Sequence of chain 3.A:
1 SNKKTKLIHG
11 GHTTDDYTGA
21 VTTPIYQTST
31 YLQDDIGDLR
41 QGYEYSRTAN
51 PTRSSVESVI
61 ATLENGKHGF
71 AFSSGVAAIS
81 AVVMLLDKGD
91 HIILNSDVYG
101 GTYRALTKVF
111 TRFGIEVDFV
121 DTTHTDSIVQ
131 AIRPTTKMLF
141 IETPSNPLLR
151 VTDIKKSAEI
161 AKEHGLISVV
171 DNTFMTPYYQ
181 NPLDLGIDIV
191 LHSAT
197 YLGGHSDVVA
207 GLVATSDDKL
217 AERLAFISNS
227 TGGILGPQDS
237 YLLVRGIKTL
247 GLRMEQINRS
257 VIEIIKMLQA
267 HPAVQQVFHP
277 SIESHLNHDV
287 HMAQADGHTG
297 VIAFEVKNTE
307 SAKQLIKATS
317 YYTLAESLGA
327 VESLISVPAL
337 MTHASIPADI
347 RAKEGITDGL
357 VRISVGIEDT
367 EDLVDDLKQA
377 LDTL

This protein binds this small molecule.
Small molecule (SMILES): Cc1oc(Cn2ccc3ccc(Br)cc32)cc1C(=O)O

Binding-site contacts:
Ligand atom O18 contacts residue TYR103 of chain 3.A at 4.4 Å.
Ligand atom C16 contacts residue HIS339 of chain 3.A at 3.7 Å.
Ligand atom C16 contacts residue GLY100 of chain 3.A at 3.7 Å.
Ligand atom C6 contacts residue ILE342 of chain 3.A at 3.6 Å (hydrophobic).
Ligand atom C9 contacts residue ILE342 of chain 3.A at 4.3 Å (hydrophobic).
Ligand atom C5 contacts residue GLU350 of chain 3.A at 3.9 Å.
Ligand atom C10 contacts residue TYR103 of chain 3.A at 3.9 Å (hydrophobic).
Ligand atom C13 contacts residue GLY100 of chain 3.A at 3.9 Å.
Ligand atom C5 contacts residue ILE346 of chain 3.A at 3.6 Å (hydrophobic).
Ligand atom O15 contacts residue ILE342 of chain 3.A at 4.3 Å.
Ligand atom C4 contacts residue ILE346 of chain 3.A at 4.0 Å (hydrophobic).
Ligand atom O19 contacts residue THR338 of chain 3.A at 4.2 Å.
Ligand atom C12 contacts residue GLY100 of chain 3.A at 4.3 Å.
Ligand atom C17 contacts residue ARG104 of chain 3.A at 4.2 Å.
Ligand atom BR contacts residue ILE342 of chain 3.A at 4.1 Å.
Ligand atom BR contacts residue ILE352 of chain 3.A at 3.9 Å.
Ligand atom C5 contacts residue ILE342 of chain 3.A at 3.5 Å (hydrophobic).
Ligand atom C14 contacts residue THR338 of chain 3.A at 4.2 Å.
Ligand atom C11 contacts residue TYR103 of chain 3.A at 4.2 Å (hydrophobic).
Ligand atom C6 contacts residue GLU350 of chain 3.A at 4.0 Å.
Ligand atom C14 contacts residue GLY100 of chain 3.A at 3.4 Å.
Ligand atom C3 contacts residue TYR103 of chain 3.A at 3.6 Å (hydrophobic).
Ligand atom C12 contacts residue TYR103 of chain 3.A at 3.4 Å (hydrophobic).
Ligand atom BR contacts residue HIS339 of chain 3.A at 4.0 Å.
Ligand atom O15 contacts residue HIS339 of chain 3.A at 3.8 Å.
Ligand atom C14 contacts residue ILE342 of chain 3.A at 4.3 Å (hydrophobic).
Ligand atom C13 contacts residue ILE342 of chain 3.A at 4.4 Å (hydrophobic).
Ligand atom C2 contacts residue TYR103 of chain 3.A at 3.1 Å (hydrophobic).
Ligand atom C13 contacts residue TYR103 of chain 3.A at 4.3 Å (hydrophobic).
Ligand atom C8 contacts residue ILE342 of chain 3.A at 4.0 Å (hydrophobic).
Ligand atom C7 contacts residue ILE342 of chain 3.A at 3.6 Å (hydrophobic).
Ligand atom O19 contacts residue ARG104 of chain 3.A at 3.5 Å (salt-bridge).
Ligand atom O15 contacts residue GLY100 of chain 3.A at 3.6 Å.
Ligand atom BR contacts residue GLU350 of chain 3.A at 3.5 Å.
Ligand atom C16 contacts residue THR338 of chain 3.A at 3.0 Å.
Ligand atom C11 contacts residue GLY100 of chain 3.A at 4.1 Å.
Ligand atom N1 contacts residue TYR103 of chain 3.A at 4.2 Å.
Ligand atom C14 contacts residue HIS339 of chain 3.A at 4.3 Å.
Ligand atom C4 contacts residue ILE342 of chain 3.A at 4.1 Å (hydrophobic).
Ligand atom C10 contacts residue VAL98 of chain 3.A at 4.4 Å (hydrophobic).